Binding-site contacts:
Ligand atom O6 contacts residue GLU150 of chain 2.B at 3.6 Å.
Ligand atom C8 contacts residue ASN154 of chain 2.B at 4.0 Å.
Ligand atom C1 contacts residue GLU150 of chain 2.B at 4.1 Å.
Ligand atom N2 contacts residue ASN154 of chain 2.B at 2.9 Å (h-bond).
Ligand atom O5 contacts residue THR156 of chain 2.B at 4.2 Å.
Ligand atom C1 contacts residue ASN154 of chain 2.B at 1.4 Å.
Ligand atom C6 contacts residue GLN147 of chain 2.B at 4.0 Å.
Ligand atom C7 contacts residue THR156 of chain 2.B at 4.5 Å.
Ligand atom N2 contacts residue THR156 of chain 2.B at 3.8 Å.
Ligand atom O7 contacts residue ASN154 of chain 2.B at 3.4 Å (h-bond).
Ligand atom C1 contacts residue THR156 of chain 2.B at 3.5 Å.
Ligand atom C6 contacts residue GLU150 of chain 2.B at 4.3 Å.
Ligand atom C2 contacts residue ASN154 of chain 2.B at 2.5 Å.
Ligand atom C3 contacts residue ASN154 of chain 2.B at 3.8 Å.
Ligand atom O5 contacts residue THR151 of chain 2.B at 4.2 Å.
Ligand atom C4 contacts residue ASN154 of chain 2.B at 4.2 Å.
Ligand atom C1 contacts residue THR151 of chain 2.B at 4.3 Å.
Ligand atom C6 contacts residue THR151 of chain 2.B at 3.9 Å.
Ligand atom C8 contacts residue THR156 of chain 2.B at 4.1 Å.
Ligand atom C5 contacts residue THR156 of chain 2.B at 4.4 Å.
Ligand atom C5 contacts residue ASN154 of chain 2.B at 3.7 Å.
Ligand atom O5 contacts residue GLU150 of chain 2.B at 3.4 Å.
Ligand atom C2 contacts residue THR156 of chain 2.B at 4.3 Å.
Ligand atom C7 contacts residue ASN154 of chain 2.B at 3.2 Å.
Ligand atom O5 contacts residue ASN154 of chain 2.B at 2.4 Å (h-bond).
Ligand atom C5 contacts residue THR151 of chain 2.B at 3.9 Å.
Ligand atom O6 contacts residue GLN147 of chain 2.B at 3.7 Å.

Sequence of chain 2.B:
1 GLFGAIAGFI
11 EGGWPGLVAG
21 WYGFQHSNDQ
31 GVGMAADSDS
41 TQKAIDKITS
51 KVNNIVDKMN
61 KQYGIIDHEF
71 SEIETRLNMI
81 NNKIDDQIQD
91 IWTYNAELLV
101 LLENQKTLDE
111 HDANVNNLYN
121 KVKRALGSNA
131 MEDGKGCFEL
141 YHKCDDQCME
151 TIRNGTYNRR

A small-molecule ligand and the protein it binds are described below.
Small molecule (SMILES): CC(=O)N[C@H]1[C@H](O[C@H]2[C@H](O)[C@@H](NC(C)=O)CO[C@@H]2CO)O[C@H](CO)[C@@H](O)[C@@H]1O